Sequence of chain 1.B:
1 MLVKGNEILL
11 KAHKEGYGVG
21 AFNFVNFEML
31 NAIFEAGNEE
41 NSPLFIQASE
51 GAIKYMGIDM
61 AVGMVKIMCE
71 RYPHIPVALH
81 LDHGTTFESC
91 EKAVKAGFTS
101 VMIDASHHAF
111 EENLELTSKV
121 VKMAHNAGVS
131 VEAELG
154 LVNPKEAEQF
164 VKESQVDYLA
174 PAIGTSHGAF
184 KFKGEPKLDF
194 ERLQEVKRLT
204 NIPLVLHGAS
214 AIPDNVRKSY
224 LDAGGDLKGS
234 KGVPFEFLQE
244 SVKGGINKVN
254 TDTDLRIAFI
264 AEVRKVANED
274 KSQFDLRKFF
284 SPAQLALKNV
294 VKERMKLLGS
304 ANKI

Binding-site contacts:
Ligand atom O2 contacts residue ASP255 of chain 1.A at 2.8 Å (salt-bridge).
Ligand atom C1 contacts residue ASP82 of chain 1.A at 3.2 Å.
Ligand atom O2 contacts residue ASP82 of chain 1.A at 4.3 Å.
Ligand atom O2 contacts residue ARG259 of chain 1.A at 4.1 Å.
Ligand atom O1P contacts residue ARG259 of chain 1.A at 3.3 Å (salt-bridge).
Ligand atom C3 contacts residue SER49 of chain 1.A at 3.8 Å.
Ligand atom C2 contacts residue ASP82 of chain 1.A at 3.2 Å.
Ligand atom C2 contacts residue ASN23 of chain 1.A at 3.9 Å.
Ligand atom P contacts residue SER49 of chain 1.A at 3.6 Å.
Ligand atom C1 contacts residue 13P1 of chain 1.F at 2.9 Å.
Ligand atom O1P contacts residue SER49 of chain 1.A at 3.9 Å.
Ligand atom C3 contacts residue ASP82 of chain 1.A at 3.9 Å.
Ligand atom O1 contacts residue 13P1 of chain 1.F at 3.1 Å (h-bond).
Ligand atom O3P contacts residue SER49 of chain 1.A at 3.7 Å.
Ligand atom P contacts residue ARG259 of chain 1.A at 3.5 Å.
Ligand atom C1 contacts residue ZN1 of chain 1.E at 3.7 Å.
Ligand atom O4P contacts residue SER49 of chain 1.A at 2.7 Å (h-bond).
Ligand atom C1 contacts residue HIS83 of chain 1.A at 4.0 Å.
Ligand atom C2 contacts residue ASP255 of chain 1.A at 3.7 Å.
Ligand atom O2 contacts residue ASN23 of chain 1.A at 4.3 Å.
Ligand atom O1 contacts residue ZN1 of chain 1.E at 3.5 Å.
Ligand atom O4P contacts residue ALA52 of chain 1.A at 4.3 Å.
Ligand atom O2 contacts residue 13P1 of chain 1.F at 3.8 Å.
Ligand atom O2P contacts residue ARG259 of chain 1.A at 3.0 Å (salt-bridge).
Ligand atom O1P contacts residue ASP255 of chain 1.A at 3.6 Å (salt-bridge).
Ligand atom O1 contacts residue HIS180 of chain 1.A at 3.3 Å.
Ligand atom O4P contacts residue ARG280 of chain 1.B at 2.6 Å (salt-bridge).
Ligand atom P contacts residue ARG280 of chain 1.B at 3.5 Å.
Ligand atom C2 contacts residue 13P1 of chain 1.F at 3.6 Å.
Ligand atom O1P contacts residue ARG280 of chain 1.B at 4.4 Å.
Ligand atom O1 contacts residue ASP82 of chain 1.A at 3.1 Å (salt-bridge).
Ligand atom O1 contacts residue HIS83 of chain 1.A at 3.0 Å (h-bond).
Ligand atom O2P contacts residue ARG280 of chain 1.B at 3.1 Å (salt-bridge).
Ligand atom C1 contacts residue HIS180 of chain 1.A at 3.6 Å.
Ligand atom C3 contacts residue ASP255 of chain 1.A at 4.2 Å.
Ligand atom O4P contacts residue ARG259 of chain 1.A at 3.6 Å.

Sequence of chain 1.A:
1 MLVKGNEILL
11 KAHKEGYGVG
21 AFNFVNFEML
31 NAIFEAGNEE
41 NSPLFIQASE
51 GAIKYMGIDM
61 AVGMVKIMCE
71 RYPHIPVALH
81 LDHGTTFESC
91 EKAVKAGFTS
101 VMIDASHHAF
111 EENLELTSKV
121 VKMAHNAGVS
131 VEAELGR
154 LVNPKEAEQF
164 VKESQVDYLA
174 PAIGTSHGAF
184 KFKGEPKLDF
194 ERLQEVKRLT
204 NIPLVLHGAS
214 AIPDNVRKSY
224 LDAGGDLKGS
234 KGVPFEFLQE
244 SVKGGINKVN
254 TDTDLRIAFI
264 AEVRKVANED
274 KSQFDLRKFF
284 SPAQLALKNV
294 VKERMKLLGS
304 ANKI

This small molecule binds to this protein.
Small molecule (SMILES): O=C[C@H](O)COP(=O)(O)O